A small-molecule ligand and the protein it binds are described below.
Small molecule (SMILES): Nc1ncnc2c1ncn2[C@@H]1O[C@H](COP(=O)(O)O)[C@@H](OP(=O)(O)O)[C@H]1O

Binding-site contacts:
Ligand atom O6P contacts residue GLY70 of chain 1.A at 3.1 Å (h-bond).
Ligand atom C8 contacts residue MET276 of chain 1.A at 3.3 Å (hydrophobic).
Ligand atom O2' contacts residue ARG277 of chain 1.A at 3.0 Å (salt-bridge).
Ligand atom O3' contacts residue SER158 of chain 1.A at 3.6 Å.
Ligand atom O5' contacts residue SER69 of chain 1.A at 3.6 Å.
Ligand atom O3P contacts residue ARG277 of chain 1.A at 3.2 Å (salt-bridge).
Ligand atom N3 contacts residue TYR213 of chain 1.A at 2.7 Å (h-bond).
Ligand atom O5P contacts residue THR72 of chain 1.A at 2.8 Å (h-bond).
Ligand atom N6 contacts residue PHE249 of chain 1.A at 3.3 Å (h-bond).
Ligand atom O2' contacts residue PHE275 of chain 1.A at 3.5 Å (h-bond).
Ligand atom P2 contacts residue THR71 of chain 1.A at 3.5 Å.
Ligand atom N7 contacts residue MET276 of chain 1.A at 3.5 Å (h-bond).
Ligand atom N1 contacts residue TRP73 of chain 1.A at 3.3 Å.
Ligand atom N6 contacts residue TRP73 of chain 1.A at 3.3 Å.
Ligand atom C2 contacts residue TRP73 of chain 1.A at 3.3 Å (hydrophobic).
Ligand atom C2 contacts residue TYR213 of chain 1.A at 3.4 Å (hydrophobic).
Ligand atom O2P contacts residue ARG150 of chain 1.A at 2.8 Å (salt-bridge).
Ligand atom O3' contacts residue ARG150 of chain 1.A at 3.1 Å (salt-bridge).
Ligand atom N6 contacts residue MET252 of chain 1.A at 3.5 Å (h-bond).
Ligand atom N3 contacts residue GLY279 of chain 1.A at 3.6 Å.
Ligand atom N6 contacts residue SER248 of chain 1.A at 3.5 Å.
Ligand atom O4P contacts residue PHE275 of chain 1.A at 3.5 Å.
Ligand atom C6 contacts residue TRP73 of chain 1.A at 3.4 Å (hydrophobic).
Ligand atom O3P contacts residue SER158 of chain 1.A at 2.9 Å (h-bond).
Ligand atom O6P contacts residue LYS68 of chain 1.A at 3.1 Å (salt-bridge).
Ligand atom O2P contacts residue SER158 of chain 1.A at 3.7 Å.
Ligand atom O6P contacts residue THR71 of chain 1.A at 2.8 Å (h-bond).
Ligand atom O1P contacts residue GLY279 of chain 1.A at 2.9 Å (h-bond).
Ligand atom O1P contacts residue LYS278 of chain 1.A at 2.8 Å (salt-bridge).
Ligand atom O2' contacts residue MET276 of chain 1.A at 3.7 Å.
Ligand atom P1 contacts residue ARG277 of chain 1.A at 3.6 Å.
Ligand atom O1P contacts residue ARG277 of chain 1.A at 3.4 Å.
Ligand atom O5' contacts residue LYS68 of chain 1.A at 3.2 Å.
Ligand atom P1 contacts residue SER158 of chain 1.A at 3.6 Å.
Ligand atom O5P contacts residue THR71 of chain 1.A at 3.2 Å (h-bond).
Ligand atom O6P contacts residue SER69 of chain 1.A at 3.0 Å (h-bond).
Ligand atom O4P contacts residue LYS68 of chain 1.A at 3.0 Å (salt-bridge).
Ligand atom O2P contacts residue ARG277 of chain 1.A at 3.1 Å (salt-bridge).
Ligand atom O5' contacts residue GLY70 of chain 1.A at 3.6 Å (h-bond).
Ligand atom N6 contacts residue THR247 of chain 1.A at 3.0 Å (h-bond).

Sequence of chain 1.A:
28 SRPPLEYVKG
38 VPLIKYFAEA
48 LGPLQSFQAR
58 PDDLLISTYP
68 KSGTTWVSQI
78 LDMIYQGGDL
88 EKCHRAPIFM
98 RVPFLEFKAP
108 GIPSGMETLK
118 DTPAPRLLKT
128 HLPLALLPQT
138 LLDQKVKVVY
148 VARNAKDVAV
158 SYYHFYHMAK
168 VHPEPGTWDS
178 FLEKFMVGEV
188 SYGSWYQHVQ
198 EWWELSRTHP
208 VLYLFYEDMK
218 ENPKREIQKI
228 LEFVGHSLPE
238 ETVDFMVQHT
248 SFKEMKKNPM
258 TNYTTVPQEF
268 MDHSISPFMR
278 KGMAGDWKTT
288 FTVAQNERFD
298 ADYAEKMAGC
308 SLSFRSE